Sequence of chain 1.E:
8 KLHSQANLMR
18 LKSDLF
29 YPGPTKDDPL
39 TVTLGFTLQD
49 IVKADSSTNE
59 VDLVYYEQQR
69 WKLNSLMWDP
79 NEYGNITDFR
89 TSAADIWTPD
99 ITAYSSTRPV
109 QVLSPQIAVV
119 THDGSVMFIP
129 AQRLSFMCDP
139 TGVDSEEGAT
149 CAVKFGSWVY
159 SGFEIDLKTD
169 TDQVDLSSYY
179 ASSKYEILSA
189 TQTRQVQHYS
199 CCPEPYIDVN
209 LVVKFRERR

Sequence of chain 1.D:
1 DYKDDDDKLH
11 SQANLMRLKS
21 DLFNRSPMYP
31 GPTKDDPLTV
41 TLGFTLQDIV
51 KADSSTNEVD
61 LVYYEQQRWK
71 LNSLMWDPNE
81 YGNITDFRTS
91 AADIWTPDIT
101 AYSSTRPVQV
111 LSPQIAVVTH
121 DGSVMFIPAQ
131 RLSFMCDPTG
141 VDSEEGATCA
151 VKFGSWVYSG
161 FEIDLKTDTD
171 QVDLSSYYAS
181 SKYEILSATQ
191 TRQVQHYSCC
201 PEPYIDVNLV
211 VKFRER

A small-molecule ligand and the protein it binds are described below.
Small molecule (SMILES): CC1=NCCC[C@@]12CCCCC21OCCO1

Binding-site contacts:
Ligand atom C1 contacts residue TRP156 of chain 1.D at 3.6 Å (hydrophobic).
Ligand atom C7 contacts residue TYR204 of chain 1.D at 4.2 Å (hydrophobic).
Ligand atom O17 contacts residue TYR204 of chain 1.D at 4.0 Å.
Ligand atom C6 contacts residue TYR102 of chain 1.D at 3.5 Å (hydrophobic).
Ligand atom C2 contacts residue TRP156 of chain 1.D at 3.6 Å (hydrophobic).
Ligand atom C5 contacts residue SER155 of chain 1.D at 3.9 Å.
Ligand atom C6 contacts residue SER155 of chain 1.D at 4.4 Å.
Ligand atom C16 contacts residue CYS200 of chain 1.D at 4.3 Å (hydrophobic).
Ligand atom C10 contacts residue TYR64 of chain 1.E at 4.1 Å (hydrophobic).
Ligand atom N3 contacts residue SER155 of chain 1.D at 4.3 Å.
Ligand atom C5 contacts residue TYR102 of chain 1.D at 3.3 Å (hydrophobic).
Ligand atom C9 contacts residue TYR64 of chain 1.E at 4.2 Å (hydrophobic).
Ligand atom C15 contacts residue ILE127 of chain 1.E at 3.6 Å (hydrophobic).
Ligand atom C5 contacts residue TRP156 of chain 1.D at 3.6 Å (hydrophobic).
Ligand atom C7 contacts residue TYR197 of chain 1.D at 4.0 Å (hydrophobic).
Ligand atom O14 contacts residue ILE127 of chain 1.E at 4.2 Å.
Ligand atom C16 contacts residue TYR204 of chain 1.D at 4.1 Å (hydrophobic).
Ligand atom C10 contacts residue TYR197 of chain 1.D at 4.3 Å (hydrophobic).
Ligand atom C12 contacts residue TYR197 of chain 1.D at 3.8 Å (hydrophobic).
Ligand atom C12 contacts residue CYS199 of chain 1.D at 4.0 Å (hydrophobic).
Ligand atom C11 contacts residue TYR197 of chain 1.D at 3.2 Å (hydrophobic).
Ligand atom N3 contacts residue TRP156 of chain 1.D at 3.0 Å (h-bond).
Ligand atom C15 contacts residue CYS199 of chain 1.D at 4.5 Å (hydrophobic).
Ligand atom C1 contacts residue ILE127 of chain 1.E at 4.1 Å (hydrophobic).
Ligand atom C6 contacts residue TYR197 of chain 1.D at 4.2 Å (hydrophobic).
Ligand atom N3 contacts residue TYR102 of chain 1.D at 4.5 Å.
Ligand atom C16 contacts residue ILE127 of chain 1.E at 4.3 Å (hydrophobic).